A protein and the small-molecule ligand that binds it are described below.
Small molecule (SMILES): CCCCNc1cc2c(cn1)[nH]c1ccccc12

Sequence of chain 1.D:
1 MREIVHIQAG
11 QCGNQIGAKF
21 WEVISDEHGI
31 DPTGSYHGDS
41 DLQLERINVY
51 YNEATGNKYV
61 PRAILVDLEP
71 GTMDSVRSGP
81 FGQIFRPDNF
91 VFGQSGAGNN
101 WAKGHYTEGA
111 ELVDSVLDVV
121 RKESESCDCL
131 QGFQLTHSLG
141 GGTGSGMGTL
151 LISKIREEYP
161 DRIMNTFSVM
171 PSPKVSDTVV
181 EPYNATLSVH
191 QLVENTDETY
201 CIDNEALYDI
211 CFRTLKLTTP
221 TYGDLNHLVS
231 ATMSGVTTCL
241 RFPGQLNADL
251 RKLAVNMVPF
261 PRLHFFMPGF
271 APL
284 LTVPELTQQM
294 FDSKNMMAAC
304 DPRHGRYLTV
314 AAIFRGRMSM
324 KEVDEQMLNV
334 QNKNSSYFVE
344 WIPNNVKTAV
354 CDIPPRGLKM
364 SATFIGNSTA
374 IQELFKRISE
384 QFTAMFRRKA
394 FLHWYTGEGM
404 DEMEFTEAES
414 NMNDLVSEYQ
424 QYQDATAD

Binding-site contacts:
Ligand atom C10 contacts residue GLU198 of chain 1.D at 3.8 Å.
Ligand atom N09 contacts residue MET257 of chain 1.D at 3.9 Å.
Ligand atom C05 contacts residue LEU253 of chain 1.D at 4.0 Å (hydrophobic).
Ligand atom N11 contacts residue LEU253 of chain 1.D at 3.8 Å.
Ligand atom C02 contacts residue ALA352 of chain 1.D at 3.9 Å (hydrophobic).
Ligand atom C06 contacts residue ILE316 of chain 1.D at 3.7 Å (hydrophobic).
Ligand atom C05 contacts residue CYS239 of chain 1.D at 4.0 Å (hydrophobic).
Ligand atom C16 contacts residue LEU240 of chain 1.D at 3.6 Å (hydrophobic).
Ligand atom C10 contacts residue LEU253 of chain 1.D at 3.4 Å (hydrophobic).
Ligand atom C03 contacts residue ALA314 of chain 1.D at 3.4 Å (hydrophobic).
Ligand atom C15 contacts residue TYR200 of chain 1.D at 3.0 Å (hydrophobic).
Ligand atom N11 contacts residue TYR200 of chain 1.D at 3.3 Å (h-bond).
Ligand atom C01 contacts residue ALA352 of chain 1.D at 3.8 Å (hydrophobic).
Ligand atom N09 contacts residue LEU253 of chain 1.D at 3.8 Å.
Ligand atom C07 contacts residue ILE368 of chain 1.D at 3.9 Å (hydrophobic).
Ligand atom C04 contacts residue ALA314 of chain 1.D at 3.4 Å (hydrophobic).
Ligand atom C18 contacts residue ASN165 of chain 1.D at 3.6 Å.
Ligand atom C13 contacts residue VAL236 of chain 1.D at 3.6 Å (hydrophobic).
Ligand atom N14 contacts residue GLU198 of chain 1.D at 3.3 Å (salt-bridge).
Ligand atom C18 contacts residue GLN134 of chain 1.D at 3.4 Å.
Ligand atom C04 contacts residue LEU253 of chain 1.D at 3.8 Å (hydrophobic).
Ligand atom C12 contacts residue TYR200 of chain 1.D at 2.9 Å (hydrophobic).
Ligand atom C08 contacts residue LEU253 of chain 1.D at 3.6 Å (hydrophobic).
Ligand atom C18 contacts residue PHE167 of chain 1.D at 3.6 Å (hydrophobic).
Ligand atom N11 contacts residue GLU198 of chain 1.D at 2.8 Å (salt-bridge).
Ligand atom C01 contacts residue ILE316 of chain 1.D at 3.4 Å (hydrophobic).
Ligand atom N09 contacts residue ALA314 of chain 1.D at 3.5 Å.
Ligand atom C16 contacts residue LEU250 of chain 1.D at 3.8 Å (hydrophobic).
Ligand atom C17 contacts residue PHE167 of chain 1.D at 3.9 Å (hydrophobic).
Ligand atom C13 contacts residue ILE368 of chain 1.D at 3.9 Å (hydrophobic).
Ligand atom C17 contacts residue ASN165 of chain 1.D at 3.6 Å.
Ligand atom N14 contacts residue TYR200 of chain 1.D at 2.5 Å (h-bond).
Ligand atom C12 contacts residue GLU198 of chain 1.D at 3.5 Å.
Ligand atom C15 contacts residue VAL236 of chain 1.D at 3.3 Å (hydrophobic).
Ligand atom C06 contacts residue CYS239 of chain 1.D at 3.4 Å (hydrophobic).
Ligand atom C17 contacts residue TYR200 of chain 1.D at 3.5 Å (hydrophobic).
Ligand atom C10 contacts residue MET257 of chain 1.D at 3.6 Å (hydrophobic).
Ligand atom C13 contacts residue TYR200 of chain 1.D at 3.7 Å (hydrophobic).
Ligand atom C07 contacts residue LEU253 of chain 1.D at 3.8 Å (hydrophobic).
Ligand atom C13 contacts residue LEU253 of chain 1.D at 3.7 Å (hydrophobic).